Binding-site contacts:
Ligand atom C2 contacts residue ASN714 of chain 1.C at 2.5 Å.
Ligand atom O4 contacts residue LEU919 of chain 1.C at 4.2 Å.
Ligand atom C7 contacts residue LEU919 of chain 1.C at 4.1 Å (hydrophobic).
Ligand atom C3 contacts residue ASN714 of chain 1.C at 3.8 Å.
Ligand atom C8 contacts residue LEU919 of chain 1.C at 4.3 Å (hydrophobic).
Ligand atom N2 contacts residue ASN714 of chain 1.C at 2.9 Å (h-bond).
Ligand atom C5 contacts residue ASN714 of chain 1.C at 3.7 Å.
Ligand atom O7 contacts residue GLN1068 of chain 1.C at 4.1 Å.
Ligand atom C1 contacts residue ASN714 of chain 1.C at 1.4 Å.
Ligand atom O7 contacts residue LEU919 of chain 1.C at 3.9 Å.
Ligand atom O7 contacts residue ASN714 of chain 1.C at 4.0 Å.
Ligand atom C5 contacts residue LEU919 of chain 1.C at 4.4 Å (hydrophobic).
Ligand atom C4 contacts residue ASN714 of chain 1.C at 4.2 Å.
Ligand atom O5 contacts residue ASN714 of chain 1.C at 2.4 Å (h-bond).
Ligand atom C7 contacts residue ASN714 of chain 1.C at 3.7 Å.

A protein and the small-molecule ligand that binds it are described below.
Small molecule (SMILES): CC(=O)N[C@H]1[C@H](O[C@H]2[C@H](O)[C@@H](NC(C)=O)CO[C@@H]2CO)O[C@H](CO)[C@@H](O)[C@@H]1O

Sequence of chain 1.C:
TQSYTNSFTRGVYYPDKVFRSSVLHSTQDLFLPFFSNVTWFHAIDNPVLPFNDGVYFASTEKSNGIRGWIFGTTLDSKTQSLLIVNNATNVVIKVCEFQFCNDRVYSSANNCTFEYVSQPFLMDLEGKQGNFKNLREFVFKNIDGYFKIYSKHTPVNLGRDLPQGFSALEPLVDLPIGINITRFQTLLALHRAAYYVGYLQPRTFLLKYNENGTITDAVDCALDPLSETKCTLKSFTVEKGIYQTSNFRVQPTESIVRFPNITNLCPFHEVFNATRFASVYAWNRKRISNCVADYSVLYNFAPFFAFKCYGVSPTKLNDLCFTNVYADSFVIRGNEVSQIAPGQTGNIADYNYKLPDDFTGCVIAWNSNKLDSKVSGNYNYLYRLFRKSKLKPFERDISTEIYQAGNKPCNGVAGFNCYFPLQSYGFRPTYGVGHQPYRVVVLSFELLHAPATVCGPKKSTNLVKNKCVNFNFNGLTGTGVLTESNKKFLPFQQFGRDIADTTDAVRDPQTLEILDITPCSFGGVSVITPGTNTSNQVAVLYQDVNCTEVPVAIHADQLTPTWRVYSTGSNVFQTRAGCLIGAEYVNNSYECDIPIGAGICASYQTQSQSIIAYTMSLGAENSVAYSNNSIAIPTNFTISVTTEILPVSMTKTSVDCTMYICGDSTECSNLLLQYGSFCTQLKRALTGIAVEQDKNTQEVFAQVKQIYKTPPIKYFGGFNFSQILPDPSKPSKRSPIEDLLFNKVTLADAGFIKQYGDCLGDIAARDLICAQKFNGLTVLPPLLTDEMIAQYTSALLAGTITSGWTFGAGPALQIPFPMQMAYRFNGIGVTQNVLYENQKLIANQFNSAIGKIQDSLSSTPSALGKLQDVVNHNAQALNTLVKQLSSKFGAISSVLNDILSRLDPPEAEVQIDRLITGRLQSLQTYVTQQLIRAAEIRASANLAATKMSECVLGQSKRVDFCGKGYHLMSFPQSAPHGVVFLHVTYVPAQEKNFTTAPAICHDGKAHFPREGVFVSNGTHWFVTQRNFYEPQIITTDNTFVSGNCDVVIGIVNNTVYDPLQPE